Sequence of chain 2.A:
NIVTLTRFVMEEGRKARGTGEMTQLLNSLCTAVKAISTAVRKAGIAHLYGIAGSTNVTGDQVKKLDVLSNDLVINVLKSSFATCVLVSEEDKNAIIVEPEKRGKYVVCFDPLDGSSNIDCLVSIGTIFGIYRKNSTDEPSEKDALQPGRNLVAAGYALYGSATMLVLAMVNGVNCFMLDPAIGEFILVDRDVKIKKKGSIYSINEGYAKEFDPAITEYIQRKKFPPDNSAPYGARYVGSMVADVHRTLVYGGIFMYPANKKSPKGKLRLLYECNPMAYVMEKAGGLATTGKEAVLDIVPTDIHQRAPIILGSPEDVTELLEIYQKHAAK

A protein and the small-molecule ligand that binds it are described below.
Small molecule (SMILES): O=P(O)(O)OC[C@H]1O[C@@](CO)(OP(=O)(O)O)[C@@H](O)[C@@H]1O

Binding-site contacts:
Ligand atom P2 contacts residue ARG243 of chain 2.A at 3.8 Å.
Ligand atom C4 contacts residue MET248 of chain 2.B at 3.5 Å (hydrophobic).
Ligand atom O4 contacts residue MET248 of chain 2.B at 3.2 Å (h-bond).
Ligand atom C4 contacts residue GLY246 of chain 2.B at 3.3 Å.
Ligand atom O1 contacts residue ARG276 of chain 2.B at 3.5 Å (salt-bridge).
Ligand atom O2P contacts residue SER123 of chain 2.B at 3.2 Å (h-bond).
Ligand atom O1 contacts residue MG1 of chain 2.I at 2.1 Å.
Ligand atom O1P contacts residue LYS274 of chain 2.B at 2.8 Å (salt-bridge).
Ligand atom C3 contacts residue ASP121 of chain 2.B at 3.5 Å.
Ligand atom C6 contacts residue GLY246 of chain 2.B at 3.5 Å.
Ligand atom C1 contacts residue GLU280 of chain 2.B at 3.2 Å.
Ligand atom O3 contacts residue MET248 of chain 2.B at 2.9 Å (h-bond).
Ligand atom O1 contacts residue ASP121 of chain 2.B at 2.9 Å (salt-bridge).
Ligand atom O1 contacts residue GLU280 of chain 2.B at 2.8 Å (salt-bridge).
Ligand atom C6 contacts residue TYR244 of chain 2.B at 3.7 Å (hydrophobic).
Ligand atom O3 contacts residue ASP121 of chain 2.B at 2.7 Å (salt-bridge).
Ligand atom C1 contacts residue MG1 of chain 2.I at 3.3 Å.
Ligand atom P2 contacts residue TYR264 of chain 2.B at 3.8 Å.
Ligand atom O6 contacts residue LYS274 of chain 2.B at 3.0 Å (salt-bridge).
Ligand atom C1 contacts residue ARG276 of chain 2.B at 3.6 Å.
Ligand atom O2P contacts residue GLY122 of chain 2.B at 3.8 Å.
Ligand atom O2P contacts residue SER124 of chain 2.B at 2.9 Å (h-bond).
Ligand atom C6 contacts residue LYS274 of chain 2.B at 3.7 Å.
Ligand atom O6P contacts residue ASN212 of chain 2.B at 2.9 Å (h-bond).
Ligand atom P2 contacts residue ASN212 of chain 2.B at 3.7 Å.
Ligand atom O3 contacts residue GLY122 of chain 2.B at 3.5 Å (h-bond).
Ligand atom O6 contacts residue TYR264 of chain 2.B at 3.4 Å.
Ligand atom P1 contacts residue SER123 of chain 2.B at 3.6 Å.
Ligand atom O3 contacts residue SER247 of chain 2.B at 3.6 Å.
Ligand atom O3P contacts residue GLY122 of chain 2.B at 3.4 Å (h-bond).
Ligand atom O5 contacts residue LYS274 of chain 2.B at 3.1 Å (salt-bridge).
Ligand atom O4P contacts residue ARG243 of chain 2.A at 2.7 Å (salt-bridge).
Ligand atom O5P contacts residue TYR215 of chain 2.B at 2.6 Å (h-bond).
Ligand atom O6P contacts residue TYR244 of chain 2.B at 2.7 Å (h-bond).
Ligand atom C3 contacts residue MET248 of chain 2.B at 3.6 Å (hydrophobic).
Ligand atom O6P contacts residue ARG243 of chain 2.A at 3.3 Å (salt-bridge).
Ligand atom O5 contacts residue LEU275 of chain 2.B at 3.7 Å.
Ligand atom O6P contacts residue TYR264 of chain 2.B at 3.9 Å.
Ligand atom O5P contacts residue TYR264 of chain 2.B at 2.6 Å (h-bond).
Ligand atom O3P contacts residue SER123 of chain 2.B at 2.8 Å (h-bond).

Sequence of chain 2.B:
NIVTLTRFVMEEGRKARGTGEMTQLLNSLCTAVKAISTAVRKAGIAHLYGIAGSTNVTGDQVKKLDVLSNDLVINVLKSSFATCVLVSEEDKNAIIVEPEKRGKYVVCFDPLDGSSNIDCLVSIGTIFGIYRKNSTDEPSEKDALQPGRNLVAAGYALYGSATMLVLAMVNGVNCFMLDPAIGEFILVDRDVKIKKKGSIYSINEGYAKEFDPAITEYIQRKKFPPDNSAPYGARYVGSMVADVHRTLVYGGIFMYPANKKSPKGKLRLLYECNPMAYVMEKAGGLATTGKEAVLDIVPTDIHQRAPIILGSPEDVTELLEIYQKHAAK